Sequence of chain 1.B:
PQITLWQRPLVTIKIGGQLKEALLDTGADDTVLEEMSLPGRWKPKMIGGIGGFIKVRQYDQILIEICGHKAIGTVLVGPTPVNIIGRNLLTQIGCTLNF

Sequence of chain 1.A:
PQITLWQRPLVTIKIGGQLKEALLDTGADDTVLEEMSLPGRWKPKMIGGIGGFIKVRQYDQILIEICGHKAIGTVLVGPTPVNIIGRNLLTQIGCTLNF

The protein below binds the small molecule below.
Small molecule (SMILES): CC1(C)S[C@H]([C@H](NC(=O)Cc2ccccc2)C(=O)NCc2ccccc2)N[C@H]1C(=O)N[C@@H](CO)Cc1ccccc1

Binding-site contacts:
Ligand atom C19 contacts residue ASP25 of chain 1.A at 3.4 Å.
Ligand atom C2 contacts residue G261 of chain 1.D at 3.0 Å.
Ligand atom C7 contacts residue G261 of chain 1.D at 2.4 Å.
Ligand atom C6 contacts residue G261 of chain 1.D at 0.4 Å.
Ligand atom C11 contacts residue ASP29 of chain 1.A at 3.3 Å.
Ligand atom C1 contacts residue G261 of chain 1.D at 2.3 Å.
Ligand atom C10 contacts residue ASP25 of chain 1.B at 3.2 Å.
Ligand atom C16 contacts residue ASP30 of chain 1.A at 3.4 Å.
Ligand atom C16 contacts residue ALA28 of chain 1.A at 3.4 Å (hydrophobic).
Ligand atom O4 contacts residue G261 of chain 1.D at 0.2 Å (h-bond).
Ligand atom C20 contacts residue G261 of chain 1.D at 0.5 Å.
Ligand atom C9 contacts residue ARG8 of chain 1.B at 3.1 Å.
Ligand atom N1 contacts residue G261 of chain 1.D at 1.7 Å.
Ligand atom C8 contacts residue G261 of chain 1.D at 0.8 Å.
Ligand atom C24 contacts residue G261 of chain 1.D at 1.7 Å.
Ligand atom N3 contacts residue ARG8 of chain 1.B at 2.9 Å (salt-bridge).
Ligand atom O4 contacts residue ASP25 of chain 1.A at 2.7 Å (salt-bridge).
Ligand atom C22 contacts residue ASP25 of chain 1.A at 3.2 Å.
Ligand atom C4 contacts residue ARG8 of chain 1.B at 3.3 Å.
Ligand atom C21 contacts residue G261 of chain 1.D at 0.3 Å.
Ligand atom O4 contacts residue ASP25 of chain 1.B at 2.8 Å (salt-bridge).
Ligand atom C2 contacts residue GLY48 of chain 1.A at 3.4 Å.
Ligand atom S contacts residue G261 of chain 1.D at 1.9 Å.
Ligand atom C31 contacts residue ASP29 of chain 1.A at 3.2 Å.
Ligand atom C10 contacts residue G261 of chain 1.D at 1.3 Å.
Ligand atom C19 contacts residue G261 of chain 1.D at 1.6 Å.
Ligand atom N contacts residue GLY48 of chain 1.A at 3.0 Å (h-bond).
Ligand atom C21 contacts residue GLY27 of chain 1.B at 3.4 Å.
Ligand atom N1 contacts residue GLY27 of chain 1.A at 3.5 Å (h-bond).
Ligand atom C22 contacts residue G261 of chain 1.D at 1.3 Å.
Ligand atom C25 contacts residue G261 of chain 1.D at 0.5 Å.
Ligand atom C23 contacts residue G261 of chain 1.D at 2.0 Å.
Ligand atom C contacts residue G261 of chain 1.D at 0.8 Å.
Ligand atom C13 contacts residue GLY48 of chain 1.A at 3.3 Å.
Ligand atom O contacts residue G261 of chain 1.D at 2.7 Å.
Ligand atom C9 contacts residue ASP29 of chain 1.A at 3.4 Å.
Ligand atom O2 contacts residue ASP29 of chain 1.A at 2.8 Å (salt-bridge).
Ligand atom N3 contacts residue ASP29 of chain 1.A at 2.8 Å (salt-bridge).
Ligand atom C5 contacts residue G261 of chain 1.D at 0.3 Å.
Ligand atom N contacts residue G261 of chain 1.D at 2.9 Å.